The small molecule below binds the protein below.
Small molecule (SMILES): C/C=C/C=C/C=C/C(=O)N[C@@H](Cc1ccccc1)C(=O)N[C@H]1COC(=O)[C@@H]2C[C@@H](C)CN2C(=O)[C@H](C)NC(=O)[C@H](C)N(C)C(=O)[C@@H]2CCCN2C1=O

Sequence of chain 1.O:
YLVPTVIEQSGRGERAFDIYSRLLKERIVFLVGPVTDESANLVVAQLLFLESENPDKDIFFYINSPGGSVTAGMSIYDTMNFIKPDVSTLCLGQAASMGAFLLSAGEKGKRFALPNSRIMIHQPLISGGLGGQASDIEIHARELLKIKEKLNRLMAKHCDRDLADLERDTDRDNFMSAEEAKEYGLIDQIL

Sequence of chain 1.U:
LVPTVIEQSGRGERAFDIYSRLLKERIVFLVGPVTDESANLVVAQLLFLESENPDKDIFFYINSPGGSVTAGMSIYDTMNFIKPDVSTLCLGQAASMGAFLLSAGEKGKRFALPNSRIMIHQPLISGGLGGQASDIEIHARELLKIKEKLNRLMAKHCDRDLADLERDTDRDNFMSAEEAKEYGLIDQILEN

Binding-site contacts:
Ligand atom CB contacts residue PHE67 of chain 1.O at 3.8 Å (hydrophobic).
Ligand atom CE2 contacts residue LEU55 of chain 1.U at 3.8 Å (hydrophobic).
Ligand atom CZ contacts residue LEU121 of chain 1.O at 3.9 Å (hydrophobic).
Ligand atom CD2 contacts residue TYR69 of chain 1.O at 3.5 Å (hydrophobic).
Ligand atom C4 contacts residue ILE35 of chain 1.O at 3.5 Å (hydrophobic).
Ligand atom C contacts residue PHE67 of chain 1.O at 3.6 Å (hydrophobic).
Ligand atom CB contacts residue PHE67 of chain 1.O at 3.4 Å (hydrophobic).
Ligand atom CE2 contacts residue TYR69 of chain 1.O at 3.9 Å (hydrophobic).
Ligand atom C1 contacts residue LEU55 of chain 1.U at 3.9 Å (hydrophobic).
Ligand atom CB contacts residue PHE119 of chain 1.O at 3.9 Å (hydrophobic).
Ligand atom N contacts residue PHE67 of chain 1.O at 3.8 Å.
Ligand atom C contacts residue PHE89 of chain 1.U at 3.9 Å (hydrophobic).
Ligand atom N contacts residue PHE89 of chain 1.U at 3.8 Å.
Ligand atom CA contacts residue PHE89 of chain 1.U at 3.8 Å (hydrophobic).
Ligand atom CZ contacts residue THR86 of chain 1.U at 3.2 Å.
Ligand atom CE contacts residue ILE35 of chain 1.O at 3.7 Å (hydrophobic).
Ligand atom CM contacts residue LEU198 of chain 1.O at 3.6 Å (hydrophobic).
Ligand atom CD1 contacts residue PHE89 of chain 1.U at 3.6 Å (hydrophobic).
Ligand atom O contacts residue PHE89 of chain 1.U at 3.9 Å.
Ligand atom CM contacts residue PHE119 of chain 1.O at 3.8 Å (hydrophobic).
Ligand atom CD contacts residue TYR69 of chain 1.O at 3.4 Å (hydrophobic).
Ligand atom CB contacts residue SER95 of chain 1.O at 3.6 Å.
Ligand atom O contacts residue PHE67 of chain 1.O at 3.9 Å.
Ligand atom C2 contacts residue TYR69 of chain 1.O at 3.5 Å (hydrophobic).
Ligand atom CA contacts residue PHE67 of chain 1.O at 3.7 Å (hydrophobic).
Ligand atom CB contacts residue LEU97 of chain 1.O at 3.7 Å (hydrophobic).
Ligand atom CA contacts residue PHE67 of chain 1.O at 3.5 Å (hydrophobic).
Ligand atom C8 contacts residue ARG29 of chain 1.O at 3.7 Å.
Ligand atom O contacts residue TYR69 of chain 1.O at 2.7 Å (h-bond).
Ligand atom CB contacts residue LEU198 of chain 1.O at 3.8 Å (hydrophobic).
Ligand atom C1 contacts residue TYR69 of chain 1.O at 3.8 Å (hydrophobic).
Ligand atom C2 contacts residue LEU55 of chain 1.U at 3.9 Å (hydrophobic).
Ligand atom CE1 contacts residue THR86 of chain 1.U at 3.8 Å.
Ligand atom C7 contacts residue SER59 of chain 1.U at 3.3 Å.
Ligand atom N contacts residue TYR69 of chain 1.O at 3.1 Å (h-bond).
Ligand atom O contacts residue PHE89 of chain 1.U at 3.9 Å.
Ligand atom CD2 contacts residue LEU97 of chain 1.O at 3.8 Å (hydrophobic).
Ligand atom C contacts residue TYR69 of chain 1.O at 3.7 Å (hydrophobic).
Ligand atom CE contacts residue GLU33 of chain 1.O at 3.9 Å.
Ligand atom C8 contacts residue LEU30 of chain 1.O at 3.8 Å (hydrophobic).